Binding-site contacts:
Ligand atom C02 contacts residue GLU416 of chain 1.A at 3.8 Å.
Ligand atom N07 contacts residue ILE109 of chain 1.A at 3.8 Å.
Ligand atom C06 contacts residue GLU110 of chain 1.A at 3.6 Å.
Ligand atom N07 contacts residue GLU110 of chain 1.A at 3.1 Å (salt-bridge).
Ligand atom N07 contacts residue ALA415 of chain 1.A at 4.1 Å.
Ligand atom C05 contacts residue ALA415 of chain 1.A at 3.7 Å (hydrophobic).
Ligand atom CL2 contacts residue GLU416 of chain 1.A at 3.6 Å.
Ligand atom C03 contacts residue GLU416 of chain 1.A at 3.5 Å.
Ligand atom C05 contacts residue GLU110 of chain 1.A at 3.2 Å.
Ligand atom CL1 contacts residue PHE146 of chain 1.A at 4.2 Å.
Ligand atom C06 contacts residue PHE146 of chain 1.A at 3.9 Å (hydrophobic).
Ligand atom N07 contacts residue MET113 of chain 1.A at 4.3 Å.
Ligand atom C03 contacts residue ALA415 of chain 1.A at 4.4 Å (hydrophobic).
Ligand atom C04 contacts residue GLU416 of chain 1.A at 4.0 Å.
Ligand atom C02 contacts residue LEU145 of chain 1.A at 4.3 Å (hydrophobic).
Ligand atom C03 contacts residue LEU145 of chain 1.A at 3.9 Å (hydrophobic).
Ligand atom N07 contacts residue PHE146 of chain 1.A at 4.4 Å.
Ligand atom CL2 contacts residue SER167 of chain 1.A at 3.5 Å.
Ligand atom CL1 contacts residue GLU416 of chain 1.A at 4.1 Å.
Ligand atom C01 contacts residue PHE146 of chain 1.A at 4.4 Å (hydrophobic).
Ligand atom C04 contacts residue PHE146 of chain 1.A at 3.9 Å (hydrophobic).
Ligand atom CL1 contacts residue PRO212 of chain 1.A at 4.4 Å.
Ligand atom CL1 contacts residue ILE210 of chain 1.A at 3.7 Å.
Ligand atom CL1 contacts residue PHE175 of chain 1.A at 4.2 Å.
Ligand atom C04 contacts residue ALA415 of chain 1.A at 4.1 Å (hydrophobic).
Ligand atom C01 contacts residue ALA415 of chain 1.A at 4.1 Å (hydrophobic).
Ligand atom C04 contacts residue GLU110 of chain 1.A at 4.4 Å.
Ligand atom CL2 contacts residue LEU145 of chain 1.A at 3.5 Å.
Ligand atom C01 contacts residue HIS48 of chain 1.A at 3.7 Å.
Ligand atom C02 contacts residue HIS48 of chain 1.A at 3.8 Å.
Ligand atom C02 contacts residue ALA415 of chain 1.A at 4.4 Å (hydrophobic).
Ligand atom C03 contacts residue PHE146 of chain 1.A at 4.4 Å (hydrophobic).
Ligand atom CL2 contacts residue THR171 of chain 1.A at 4.3 Å.
Ligand atom C06 contacts residue ALA415 of chain 1.A at 3.7 Å (hydrophobic).
Ligand atom C05 contacts residue PHE146 of chain 1.A at 3.6 Å (hydrophobic).

Sequence of chain 1.A:
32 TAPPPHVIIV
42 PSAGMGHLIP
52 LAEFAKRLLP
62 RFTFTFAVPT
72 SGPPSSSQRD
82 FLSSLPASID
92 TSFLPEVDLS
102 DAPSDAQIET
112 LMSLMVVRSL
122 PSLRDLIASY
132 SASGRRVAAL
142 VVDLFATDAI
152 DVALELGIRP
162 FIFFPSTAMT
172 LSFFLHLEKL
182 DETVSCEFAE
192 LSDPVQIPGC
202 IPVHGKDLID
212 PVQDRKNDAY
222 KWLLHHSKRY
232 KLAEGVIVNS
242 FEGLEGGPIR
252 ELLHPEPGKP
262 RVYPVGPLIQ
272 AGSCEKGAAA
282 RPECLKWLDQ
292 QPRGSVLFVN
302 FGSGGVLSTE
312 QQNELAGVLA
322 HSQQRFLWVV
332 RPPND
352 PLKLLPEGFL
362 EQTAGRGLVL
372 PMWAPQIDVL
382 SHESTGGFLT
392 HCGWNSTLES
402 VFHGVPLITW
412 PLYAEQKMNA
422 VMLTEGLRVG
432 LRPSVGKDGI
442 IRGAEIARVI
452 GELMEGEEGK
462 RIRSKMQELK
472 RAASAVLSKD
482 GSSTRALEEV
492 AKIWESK

The small molecule below binds the protein below.
Small molecule (SMILES): Nc1ccc(Cl)c(Cl)c1